This small molecule binds to this protein.
Small molecule (SMILES): c1ccc(-c2cnc[nH]2)cc1

Binding-site contacts:
Ligand atom C4 contacts residue VAL254 of chain 1.D at 4.4 Å (hydrophobic).
Ligand atom C10 contacts residue LEU354 of chain 1.D at 3.7 Å (hydrophobic).
Ligand atom N3 contacts residue HIS317 of chain 1.D at 3.7 Å.
Ligand atom C8 contacts residue VAL353 of chain 1.D at 4.3 Å (hydrophobic).
Ligand atom N1 contacts residue VAL254 of chain 1.D at 4.1 Å.
Ligand atom C9 contacts residue VAL353 of chain 1.D at 4.5 Å (hydrophobic).
Ligand atom N3 contacts residue HEM1 of chain 1.L at 1.9 Å.
Ligand atom C7 contacts residue VAL254 of chain 1.D at 4.0 Å (hydrophobic).
Ligand atom N1 contacts residue GLY210 of chain 1.D at 4.2 Å.
Ligand atom C6 contacts residue VAL254 of chain 1.D at 4.2 Å (hydrophobic).
Ligand atom C9 contacts residue LEU354 of chain 1.D at 4.0 Å (hydrophobic).
Ligand atom C11 contacts residue LEU354 of chain 1.D at 4.1 Å (hydrophobic).
Ligand atom C8 contacts residue VAL254 of chain 1.D at 4.4 Å (hydrophobic).
Ligand atom N1 contacts residue ALA213 of chain 1.D at 3.7 Å.
Ligand atom N1 contacts residue HEM1 of chain 1.L at 4.0 Å.
Ligand atom C2 contacts residue HEM1 of chain 1.L at 2.8 Å.
Ligand atom C4 contacts residue HEM1 of chain 1.L at 2.9 Å.
Ligand atom C2 contacts residue ALA213 of chain 1.D at 3.5 Å (hydrophobic).
Ligand atom C5 contacts residue VAL254 of chain 1.D at 4.0 Å (hydrophobic).
Ligand atom C2 contacts residue GLY210 of chain 1.D at 3.6 Å.
Ligand atom C5 contacts residue HEM1 of chain 1.L at 4.0 Å.

Sequence of chain 1.D:
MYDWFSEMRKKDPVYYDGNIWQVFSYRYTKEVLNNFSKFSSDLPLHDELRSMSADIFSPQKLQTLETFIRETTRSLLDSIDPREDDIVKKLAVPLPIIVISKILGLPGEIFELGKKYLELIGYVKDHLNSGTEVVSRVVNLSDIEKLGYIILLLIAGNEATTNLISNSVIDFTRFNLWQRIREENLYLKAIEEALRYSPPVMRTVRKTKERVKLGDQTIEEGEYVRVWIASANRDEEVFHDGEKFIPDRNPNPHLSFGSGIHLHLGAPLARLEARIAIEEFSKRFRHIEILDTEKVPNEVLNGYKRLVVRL